Binding-site contacts:
Ligand atom C33 contacts residue ASN30 of chain 1.A at 3.6 Å.
Ligand atom C10 contacts residue ASP25 of chain 1.A at 3.4 Å.
Ligand atom C4 contacts residue GLY49 of chain 1.B at 3.8 Å.
Ligand atom C10 contacts residue ILE84 of chain 1.A at 3.5 Å (hydrophobic).
Ligand atom C8 contacts residue GLY27 of chain 1.B at 3.3 Å.
Ligand atom C5 contacts residue THR80 of chain 1.A at 3.6 Å.
Ligand atom C82 contacts residue GLY27 of chain 1.A at 3.7 Å.
Ligand atom O21 contacts residue GLY27 of chain 1.A at 3.3 Å.
Ligand atom C18 contacts residue ASP25 of chain 1.B at 3.6 Å.
Ligand atom C30 contacts residue GLY48 of chain 1.A at 3.8 Å.
Ligand atom C5 contacts residue ILE50 of chain 1.B at 3.5 Å (hydrophobic).
Ligand atom C9 contacts residue GLY48 of chain 1.B at 3.7 Å.
Ligand atom O38 contacts residue ASN30 of chain 1.A at 2.9 Å (h-bond).
Ligand atom O21 contacts residue ASP25 of chain 1.B at 2.7 Å (salt-bridge).
Ligand atom C32 contacts residue ASP29 of chain 1.A at 3.5 Å.
Ligand atom N7 contacts residue GLY27 of chain 1.B at 3.4 Å (h-bond).
Ligand atom C31 contacts residue ASP29 of chain 1.A at 3.6 Å.
Ligand atom O21 contacts residue ASP25 of chain 1.A at 2.7 Å (salt-bridge).
Ligand atom C4 contacts residue PRO81 of chain 1.A at 3.2 Å (hydrophobic).
Ligand atom C10 contacts residue GLY27 of chain 1.B at 3.3 Å.
Ligand atom N22 contacts residue GLY27 of chain 1.A at 3.2 Å (h-bond).
Ligand atom C1 contacts residue ILE84 of chain 1.A at 3.4 Å (hydrophobic).
Ligand atom C14 contacts residue ILE50 of chain 1.A at 3.6 Å (hydrophobic).
Ligand atom S74 contacts residue ILE84 of chain 1.B at 3.7 Å.
Ligand atom C19 contacts residue ASP25 of chain 1.A at 3.1 Å.
Ligand atom C23 contacts residue ILE84 of chain 1.B at 3.7 Å (hydrophobic).
Ligand atom C5 contacts residue PRO81 of chain 1.A at 3.7 Å (hydrophobic).
Ligand atom C19 contacts residue ASP25 of chain 1.B at 3.5 Å.
Ligand atom C6 contacts residue ILE84 of chain 1.A at 3.6 Å (hydrophobic).
Ligand atom C30 contacts residue GLY27 of chain 1.A at 3.7 Å.
Ligand atom C23 contacts residue ASP25 of chain 1.B at 3.1 Å.
Ligand atom C18 contacts residue GLY27 of chain 1.B at 3.2 Å.
Ligand atom C15 contacts residue ILE47 of chain 1.B at 3.7 Å (hydrophobic).
Ligand atom C16 contacts residue ASN30 of chain 1.B at 3.7 Å.
Ligand atom O25 contacts residue GLY49 of chain 1.A at 3.4 Å.
Ligand atom C15 contacts residue GLY48 of chain 1.B at 3.7 Å.
Ligand atom C33 contacts residue ASP29 of chain 1.A at 3.8 Å.
Ligand atom C32 contacts residue ASN30 of chain 1.A at 3.5 Å.
Ligand atom C18 contacts residue ASP25 of chain 1.A at 3.6 Å.
Ligand atom C14 contacts residue VAL32 of chain 1.B at 3.8 Å (hydrophobic).

Sequence of chain 1.B:
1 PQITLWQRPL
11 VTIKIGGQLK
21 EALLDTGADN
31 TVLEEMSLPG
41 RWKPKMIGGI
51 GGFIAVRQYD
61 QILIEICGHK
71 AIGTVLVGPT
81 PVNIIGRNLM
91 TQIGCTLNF

Sequence of chain 1.A:
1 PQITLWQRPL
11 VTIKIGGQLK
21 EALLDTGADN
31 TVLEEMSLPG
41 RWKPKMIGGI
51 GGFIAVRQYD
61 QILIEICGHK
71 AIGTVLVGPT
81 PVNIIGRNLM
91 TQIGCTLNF

The small molecule below binds the protein below.
Small molecule (SMILES): Cc1c(O)cccc1C(=O)N[C@@H](CSc1ccccc1)[C@H](O)CN1C[C@H]2CCCC[C@H]2C[C@H]1C(=O)NC(C)(C)C